Sequence of chain 1.E:
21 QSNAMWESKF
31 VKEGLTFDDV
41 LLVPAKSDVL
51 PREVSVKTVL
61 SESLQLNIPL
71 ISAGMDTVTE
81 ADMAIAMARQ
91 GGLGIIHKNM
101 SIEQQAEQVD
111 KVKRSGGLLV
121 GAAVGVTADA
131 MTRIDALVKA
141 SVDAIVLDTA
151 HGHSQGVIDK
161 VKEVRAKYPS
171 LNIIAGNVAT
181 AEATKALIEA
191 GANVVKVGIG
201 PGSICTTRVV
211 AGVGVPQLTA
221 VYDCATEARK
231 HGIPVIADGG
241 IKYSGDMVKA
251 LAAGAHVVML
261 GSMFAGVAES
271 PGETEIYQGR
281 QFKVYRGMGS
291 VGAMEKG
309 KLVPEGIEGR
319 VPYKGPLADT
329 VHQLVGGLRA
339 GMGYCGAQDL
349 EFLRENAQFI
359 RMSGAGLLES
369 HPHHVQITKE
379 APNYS

Sequence of chain 1.G:
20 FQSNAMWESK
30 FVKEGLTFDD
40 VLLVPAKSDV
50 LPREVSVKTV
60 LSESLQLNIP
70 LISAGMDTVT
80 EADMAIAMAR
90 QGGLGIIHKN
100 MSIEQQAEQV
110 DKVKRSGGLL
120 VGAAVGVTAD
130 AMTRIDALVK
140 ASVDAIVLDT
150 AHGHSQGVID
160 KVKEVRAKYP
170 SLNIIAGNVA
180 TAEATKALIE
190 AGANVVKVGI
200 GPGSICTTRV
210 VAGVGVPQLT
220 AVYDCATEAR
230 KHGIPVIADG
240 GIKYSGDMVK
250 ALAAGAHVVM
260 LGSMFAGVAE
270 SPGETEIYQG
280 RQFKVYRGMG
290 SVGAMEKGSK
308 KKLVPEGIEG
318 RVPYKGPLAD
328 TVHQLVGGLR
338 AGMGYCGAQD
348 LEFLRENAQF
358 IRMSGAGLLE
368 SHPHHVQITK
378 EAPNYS

This small molecule binds to this protein.
Small molecule (SMILES): C/C(=N\O)c1cccc(C(C)(C)NC(=O)Nc2ccc(Cl)c(C(N)=O)c2)c1

Binding-site contacts:
Ligand atom C10 contacts residue PRO51 of chain 1.E at 3.8 Å (hydrophobic).
Ligand atom N2 contacts residue GLU313 of chain 1.G at 2.9 Å (salt-bridge).
Ligand atom C14 contacts residue GLY289 of chain 1.G at 3.6 Å.
Ligand atom C5 contacts residue TYR342 of chain 1.E at 3.7 Å (hydrophobic).
Ligand atom O1 contacts residue HIS151 of chain 1.G at 3.6 Å.
Ligand atom N4 contacts residue IMP1 of chain 1.VA at 3.4 Å.
Ligand atom C2 contacts residue VAL311 of chain 1.G at 3.9 Å (hydrophobic).
Ligand atom N1 contacts residue GLU313 of chain 1.G at 3.4 Å (salt-bridge).
Ligand atom C4 contacts residue GLU313 of chain 1.G at 3.6 Å.
Ligand atom C14 contacts residue MET288 of chain 1.G at 3.5 Å (hydrophobic).
Ligand atom C9 contacts residue ALA338 of chain 1.E at 3.4 Å (hydrophobic).
Ligand atom C5 contacts residue GLU313 of chain 1.G at 3.7 Å.
Ligand atom C6 contacts residue ALA150 of chain 1.G at 3.9 Å (hydrophobic).
Ligand atom CL1 contacts residue GLY341 of chain 1.E at 3.5 Å.
Ligand atom C2 contacts residue GLY289 of chain 1.G at 3.8 Å.
Ligand atom C2 contacts residue GLU313 of chain 1.G at 3.9 Å.
Ligand atom C12 contacts residue GLY289 of chain 1.G at 3.9 Å.
Ligand atom C5 contacts residue ALA150 of chain 1.G at 3.9 Å (hydrophobic).
Ligand atom C15 contacts residue GLY289 of chain 1.G at 3.8 Å.
Ligand atom C16 contacts residue GLY289 of chain 1.G at 4.0 Å.
Ligand atom C18 contacts residue ALA150 of chain 1.G at 3.8 Å (hydrophobic).
Ligand atom O1 contacts residue THR149 of chain 1.G at 3.7 Å.
Ligand atom N2 contacts residue ALA150 of chain 1.G at 3.8 Å.
Ligand atom C8 contacts residue PRO51 of chain 1.E at 3.6 Å (hydrophobic).
Ligand atom O2 contacts residue THR207 of chain 1.G at 3.7 Å.
Ligand atom C10 contacts residue ALA338 of chain 1.E at 3.8 Å (hydrophobic).
Ligand atom O2 contacts residue ALA150 of chain 1.G at 3.8 Å.
Ligand atom C10 contacts residue TYR342 of chain 1.E at 3.5 Å (hydrophobic).
Ligand atom C18 contacts residue IMP1 of chain 1.VA at 3.7 Å.
Ligand atom C13 contacts residue GLY289 of chain 1.G at 3.7 Å.
Ligand atom N2 contacts residue TYR342 of chain 1.E at 3.6 Å.
Ligand atom N3 contacts residue LEU50 of chain 1.E at 3.9 Å.
Ligand atom C10 contacts residue GLU313 of chain 1.G at 3.6 Å.
Ligand atom C9 contacts residue PRO51 of chain 1.E at 3.4 Å (hydrophobic).
Ligand atom C9 contacts residue TYR342 of chain 1.E at 3.8 Å (hydrophobic).
Ligand atom CL1 contacts residue PRO51 of chain 1.E at 3.8 Å.
Ligand atom N4 contacts residue ALA150 of chain 1.G at 3.4 Å.
Ligand atom CL1 contacts residue TYR342 of chain 1.E at 3.9 Å.
Ligand atom C19 contacts residue IMP1 of chain 1.VA at 3.6 Å.
Ligand atom O2 contacts residue IMP1 of chain 1.VA at 2.9 Å.